The small molecule below binds the protein below.
Small molecule (SMILES): CC(C)CCC[C@@H](C)[C@H]1CC[C@H]2[C@@H]3CC=C4C[C@@H](O)CC[C@]4(C)[C@H]3CC[C@]12C

Binding-site contacts:
Ligand atom C27 contacts residue GLY712 of chain 1.B at 4.0 Å.
Ligand atom C25 contacts residue PHE773 of chain 1.B at 4.1 Å (hydrophobic).
Ligand atom C21 contacts residue ILE704 of chain 1.B at 4.4 Å (hydrophobic).
Ligand atom C22 contacts residue LEU716 of chain 1.B at 4.2 Å (hydrophobic).
Ligand atom C27 contacts residue LEU690 of chain 1.B at 3.7 Å (hydrophobic).
Ligand atom C14 contacts residue CYS695 of chain 1.B at 4.3 Å (hydrophobic).
Ligand atom C18 contacts residue GLY694 of chain 1.B at 3.6 Å.
Ligand atom C26 contacts residue MET691 of chain 1.B at 3.8 Å (hydrophobic).
Ligand atom C26 contacts residue LEU690 of chain 1.B at 3.7 Å (hydrophobic).
Ligand atom C11 contacts residue VAL698 of chain 1.B at 4.1 Å (hydrophobic).
Ligand atom C26 contacts residue LEU716 of chain 1.B at 3.8 Å (hydrophobic).
Ligand atom C24 contacts residue GLY712 of chain 1.B at 3.6 Å.
Ligand atom C19 contacts residue VAL698 of chain 1.B at 4.0 Å (hydrophobic).
Ligand atom C22 contacts residue GLY712 of chain 1.B at 4.4 Å.
Ligand atom C25 contacts residue GLY712 of chain 1.B at 4.4 Å.
Ligand atom C15 contacts residue MET691 of chain 1.B at 4.5 Å (hydrophobic).
Ligand atom C16 contacts residue MET691 of chain 1.B at 4.2 Å (hydrophobic).
Ligand atom C21 contacts residue LYS709 of chain 1.B at 4.4 Å.
Ligand atom C27 contacts residue SER715 of chain 1.B at 3.4 Å.
Ligand atom C19 contacts residue CYS695 of chain 1.B at 4.1 Å (hydrophobic).
Ligand atom C18 contacts residue MET691 of chain 1.B at 4.3 Å (hydrophobic).
Ligand atom C23 contacts residue PHE773 of chain 1.B at 3.9 Å (hydrophobic).
Ligand atom C15 contacts residue CYS695 of chain 1.B at 4.1 Å (hydrophobic).
Ligand atom C27 contacts residue PHE773 of chain 1.B at 3.9 Å (hydrophobic).
Ligand atom C24 contacts residue PHE773 of chain 1.B at 4.3 Å (hydrophobic).
Ligand atom C24 contacts residue LEU716 of chain 1.B at 3.9 Å (hydrophobic).
Ligand atom C18 contacts residue CYS695 of chain 1.B at 3.6 Å (hydrophobic).
Ligand atom C8 contacts residue CYS695 of chain 1.B at 3.7 Å (hydrophobic).
Ligand atom C25 contacts residue LEU690 of chain 1.B at 3.8 Å (hydrophobic).
Ligand atom C7 contacts residue CYS695 of chain 1.B at 4.2 Å (hydrophobic).
Ligand atom C26 contacts residue ILE687 of chain 1.B at 3.9 Å (hydrophobic).
Ligand atom C23 contacts residue GLY712 of chain 1.B at 4.4 Å.

Sequence of chain 1.B:
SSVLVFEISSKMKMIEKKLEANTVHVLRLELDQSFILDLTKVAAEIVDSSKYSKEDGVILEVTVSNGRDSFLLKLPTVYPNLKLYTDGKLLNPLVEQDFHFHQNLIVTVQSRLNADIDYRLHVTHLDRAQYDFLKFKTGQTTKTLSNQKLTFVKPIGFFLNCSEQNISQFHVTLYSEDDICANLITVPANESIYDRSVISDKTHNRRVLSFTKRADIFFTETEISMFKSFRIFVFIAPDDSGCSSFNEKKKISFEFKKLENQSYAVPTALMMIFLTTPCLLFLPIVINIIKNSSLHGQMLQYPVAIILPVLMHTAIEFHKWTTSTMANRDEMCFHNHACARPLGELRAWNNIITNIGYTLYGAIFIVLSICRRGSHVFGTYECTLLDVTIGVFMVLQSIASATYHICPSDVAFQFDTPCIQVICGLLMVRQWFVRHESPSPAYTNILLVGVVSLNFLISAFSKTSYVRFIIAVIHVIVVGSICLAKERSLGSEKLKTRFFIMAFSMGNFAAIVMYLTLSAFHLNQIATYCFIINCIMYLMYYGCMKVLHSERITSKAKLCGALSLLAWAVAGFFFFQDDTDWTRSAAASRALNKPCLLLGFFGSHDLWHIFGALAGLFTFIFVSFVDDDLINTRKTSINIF